A small-molecule ligand and the protein it binds are described below.
Small molecule (SMILES): CC(=O)N[C@@H]1[C@@H](O)[C@H](O)[C@@H](CO)O[C@H]1O

Sequence of chain 1.B:
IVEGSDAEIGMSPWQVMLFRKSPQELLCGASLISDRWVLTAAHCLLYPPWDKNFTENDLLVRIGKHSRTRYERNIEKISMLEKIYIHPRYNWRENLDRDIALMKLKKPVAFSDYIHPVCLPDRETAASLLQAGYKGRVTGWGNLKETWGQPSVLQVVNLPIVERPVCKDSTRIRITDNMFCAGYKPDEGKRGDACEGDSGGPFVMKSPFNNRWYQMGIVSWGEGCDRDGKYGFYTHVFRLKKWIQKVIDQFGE

Binding-site contacts:
Ligand atom C8 contacts residue ASN53 of chain 1.B at 4.0 Å.
Ligand atom N2 contacts residue LEU46 of chain 1.B at 3.9 Å.
Ligand atom O7 contacts residue LEU46 of chain 1.B at 4.5 Å.
Ligand atom C7 contacts residue ASN53 of chain 1.B at 4.1 Å.
Ligand atom O5 contacts residue ASN53 of chain 1.B at 2.1 Å (h-bond).
Ligand atom C6 contacts residue ASN53 of chain 1.B at 4.5 Å.
Ligand atom C1 contacts residue ASN53 of chain 1.B at 1.5 Å.
Ligand atom C5 contacts residue ASN53 of chain 1.B at 3.5 Å.
Ligand atom O7 contacts residue PRO48 of chain 1.B at 4.3 Å.
Ligand atom C2 contacts residue ASN53 of chain 1.B at 2.5 Å.
Ligand atom C3 contacts residue ASN53 of chain 1.B at 3.8 Å.
Ligand atom O6 contacts residue THR55 of chain 1.B at 4.0 Å.
Ligand atom C4 contacts residue ASN53 of chain 1.B at 4.1 Å.
Ligand atom N2 contacts residue ASN53 of chain 1.B at 3.2 Å (h-bond).
Ligand atom C1 contacts residue LEU46 of chain 1.B at 4.5 Å (hydrophobic).